Binding-site contacts:
Ligand atom OP1 contacts residue PHE272 of chain 36.A at 3.4 Å.
Ligand atom O5' contacts residue ASN491 of chain 36.A at 3.5 Å (h-bond).
Ligand atom OP1 contacts residue TYR271 of chain 36.A at 3.1 Å (h-bond).
Ligand atom OP2 contacts residue ASN491 of chain 36.A at 1.7 Å (h-bond).
Ligand atom P contacts residue PHE272 of chain 36.A at 4.3 Å.
Ligand atom P contacts residue ASN491 of chain 36.A at 3.0 Å.
Ligand atom OP1 contacts residue ASP273 of chain 36.A at 3.3 Å.
Ligand atom OP1 contacts residue ASN491 of chain 36.A at 3.6 Å.
Ligand atom C5' contacts residue ASP273 of chain 36.A at 3.8 Å.
Ligand atom OP2 contacts residue ASP273 of chain 36.A at 2.4 Å.
Ligand atom P contacts residue ASP273 of chain 36.A at 2.8 Å.
Ligand atom P contacts residue TYR271 of chain 36.A at 4.5 Å.
Ligand atom C5' contacts residue ASN491 of chain 36.A at 4.0 Å.
Ligand atom O5' contacts residue ASP273 of chain 36.A at 4.1 Å.

This small molecule binds to this protein.
Small molecule (SMILES): Nc1ncnc2c1ncn2[C@H]1C[C@H](O)[C@@H](COP(=O)(O)O)O1

Sequence of chain 36.A:
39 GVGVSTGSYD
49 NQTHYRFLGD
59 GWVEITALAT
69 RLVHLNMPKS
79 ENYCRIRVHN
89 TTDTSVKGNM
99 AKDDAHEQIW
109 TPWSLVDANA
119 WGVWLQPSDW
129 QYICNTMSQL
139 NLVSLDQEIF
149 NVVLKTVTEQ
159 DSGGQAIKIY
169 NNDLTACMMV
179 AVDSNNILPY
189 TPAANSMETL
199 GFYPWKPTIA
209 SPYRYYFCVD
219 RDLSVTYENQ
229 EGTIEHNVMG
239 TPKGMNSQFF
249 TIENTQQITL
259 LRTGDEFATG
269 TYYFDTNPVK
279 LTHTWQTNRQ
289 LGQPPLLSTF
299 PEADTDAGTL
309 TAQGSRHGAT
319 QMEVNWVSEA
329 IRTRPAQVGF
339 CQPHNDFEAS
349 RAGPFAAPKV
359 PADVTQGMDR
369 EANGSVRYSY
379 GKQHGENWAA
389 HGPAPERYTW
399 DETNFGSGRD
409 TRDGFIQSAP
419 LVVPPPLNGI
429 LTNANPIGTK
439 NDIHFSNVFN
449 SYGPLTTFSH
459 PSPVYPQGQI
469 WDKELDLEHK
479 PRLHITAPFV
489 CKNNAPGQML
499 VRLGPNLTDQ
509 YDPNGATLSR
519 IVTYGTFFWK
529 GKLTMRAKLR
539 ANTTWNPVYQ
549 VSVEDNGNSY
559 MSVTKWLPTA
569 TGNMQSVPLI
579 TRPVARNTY